The protein below binds the small molecule below.
Small molecule (SMILES): CC(=O)N[C@@H]1[C@@H](O)[C@H](O[C@@H]2O[C@H](CO)[C@@H](O)[C@H](O)[C@H]2NC(C)=O)[C@@H](CO)O[C@H]1O

Binding-site contacts:
Ligand atom C7 contacts residue SER125 of chain 1.D at 4.3 Å.
Ligand atom C1 contacts residue ASN126 of chain 1.D at 4.3 Å.
Ligand atom O7 contacts residue ASN126 of chain 1.D at 3.2 Å (h-bond).
Ligand atom C7 contacts residue ASN126 of chain 1.D at 3.4 Å.
Ligand atom N2 contacts residue ASN126 of chain 1.D at 3.8 Å.
Ligand atom C8 contacts residue LYS122 of chain 1.D at 3.6 Å.
Ligand atom N2 contacts residue SER125 of chain 1.D at 4.2 Å.
Ligand atom O1 contacts residue ASN126 of chain 1.D at 3.2 Å.
Ligand atom C8 contacts residue ASN126 of chain 1.D at 3.2 Å.
Ligand atom C8 contacts residue GLU123 of chain 1.D at 3.8 Å.
Ligand atom C8 contacts residue SER125 of chain 1.D at 3.5 Å.
Ligand atom C2 contacts residue ASN126 of chain 1.D at 4.3 Å.

Sequence of chain 1.D:
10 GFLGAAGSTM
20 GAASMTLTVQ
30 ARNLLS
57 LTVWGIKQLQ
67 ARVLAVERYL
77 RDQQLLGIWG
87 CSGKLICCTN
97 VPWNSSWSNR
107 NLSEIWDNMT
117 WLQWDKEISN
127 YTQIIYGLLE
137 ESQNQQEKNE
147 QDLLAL